Binding-site contacts:
Ligand atom C11 contacts residue LEU93 of chain 1.A at 3.9 Å (hydrophobic).
Ligand atom N13 contacts residue LEU93 of chain 1.A at 3.7 Å.
Ligand atom C5 contacts residue THR156 of chain 1.A at 4.0 Å.
Ligand atom N13 contacts residue GLU64 of chain 1.A at 3.0 Å (salt-bridge).
Ligand atom N13 contacts residue THR156 of chain 1.A at 3.1 Å (h-bond).
Ligand atom C8 contacts residue THR156 of chain 1.A at 3.8 Å.
Ligand atom C11 contacts residue LYS45 of chain 1.A at 3.9 Å.
Ligand atom C4 contacts residue LYS45 of chain 1.A at 3.8 Å.
Ligand atom N17 contacts residue ALA43 of chain 1.A at 3.6 Å.
Ligand atom C5 contacts residue LEU146 of chain 1.A at 3.8 Å (hydrophobic).
Ligand atom N17 contacts residue SER94 of chain 1.A at 3.4 Å (h-bond).
Ligand atom C10 contacts residue ALA96 of chain 1.A at 3.9 Å (hydrophobic).
Ligand atom N17 contacts residue ALA96 of chain 1.A at 2.9 Å (h-bond).
Ligand atom N13 contacts residue ASP157 of chain 1.A at 3.4 Å (salt-bridge).
Ligand atom C9 contacts residue LEU146 of chain 1.A at 3.4 Å (hydrophobic).
Ligand atom N13 contacts residue LYS45 of chain 1.A at 3.9 Å.
Ligand atom C7 contacts residue LEU146 of chain 1.A at 3.5 Å (hydrophobic).
Ligand atom N12 contacts residue ALA96 of chain 1.A at 3.2 Å (h-bond).
Ligand atom N15 contacts residue LYS45 of chain 1.A at 3.1 Å (salt-bridge).
Ligand atom N17 contacts residue TYR95 of chain 1.A at 3.6 Å.
Ligand atom N16 contacts residue THR156 of chain 1.A at 2.9 Å (h-bond).
Ligand atom N15 contacts residue ASP157 of chain 1.A at 3.8 Å.
Ligand atom N12 contacts residue TYR95 of chain 1.A at 4.0 Å.
Ligand atom N14 contacts residue ALA96 of chain 1.A at 3.8 Å.
Ligand atom C2 contacts residue LEU146 of chain 1.A at 3.9 Å (hydrophobic).
Ligand atom N14 contacts residue SER94 of chain 1.A at 2.9 Å (h-bond).
Ligand atom N17 contacts residue LEU146 of chain 1.A at 4.0 Å.
Ligand atom C9 contacts residue ALA43 of chain 1.A at 3.8 Å (hydrophobic).
Ligand atom N14 contacts residue LEU146 of chain 1.A at 3.7 Å.
Ligand atom C11 contacts residue THR156 of chain 1.A at 3.2 Å.
Ligand atom C8 contacts residue VAL30 of chain 1.A at 3.9 Å (hydrophobic).
Ligand atom C10 contacts residue LEU146 of chain 1.A at 3.9 Å (hydrophobic).
Ligand atom N12 contacts residue LEU22 of chain 1.A at 4.0 Å.
Ligand atom N14 contacts residue ALA43 of chain 1.A at 3.3 Å.
Ligand atom N16 contacts residue LEU93 of chain 1.A at 3.5 Å.
Ligand atom C3 contacts residue VAL30 of chain 1.A at 3.5 Å (hydrophobic).
Ligand atom C11 contacts residue ASP157 of chain 1.A at 3.8 Å.
Ligand atom C11 contacts residue GLU64 of chain 1.A at 4.0 Å.
Ligand atom C6 contacts residue VAL30 of chain 1.A at 4.0 Å (hydrophobic).
Ligand atom N15 contacts residue GLU64 of chain 1.A at 3.9 Å.

The small molecule below binds the protein below.
Small molecule (SMILES): Nc1nccc(-c2ccc3c(N)n[nH]c3c2)n1

Sequence of chain 1.A:
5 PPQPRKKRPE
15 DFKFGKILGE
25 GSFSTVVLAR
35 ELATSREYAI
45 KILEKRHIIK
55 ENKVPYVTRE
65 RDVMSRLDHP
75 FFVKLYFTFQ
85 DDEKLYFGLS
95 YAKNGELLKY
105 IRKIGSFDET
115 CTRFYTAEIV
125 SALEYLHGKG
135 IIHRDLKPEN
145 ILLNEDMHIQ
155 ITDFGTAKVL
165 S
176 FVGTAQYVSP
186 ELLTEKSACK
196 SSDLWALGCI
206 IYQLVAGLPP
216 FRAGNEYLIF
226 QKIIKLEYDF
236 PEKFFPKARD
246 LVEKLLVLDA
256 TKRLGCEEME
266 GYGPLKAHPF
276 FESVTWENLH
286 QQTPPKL